Binding-site contacts:
Ligand atom C7 contacts residue GLU166 of chain 2.A at 3.4 Å.
Ligand atom C19 contacts residue GLU166 of chain 2.A at 3.6 Å.
Ligand atom S2 contacts residue MET49 of chain 2.A at 3.4 Å (h-bond).
Ligand atom O3 contacts residue MET165 of chain 2.A at 3.3 Å.
Ligand atom O1 contacts residue HIS172 of chain 2.A at 3.5 Å.
Ligand atom F2 contacts residue MET165 of chain 2.A at 3.3 Å.
Ligand atom O1 contacts residue PHE140 of chain 2.A at 3.4 Å.
Ligand atom O4 contacts residue GLN189 of chain 2.A at 3.4 Å.
Ligand atom C8 contacts residue HIS164 of chain 2.A at 3.6 Å.
Ligand atom C2 contacts residue CYS145 of chain 2.A at 1.7 Å (hydrophobic).
Ligand atom F2 contacts residue LEU167 of chain 2.A at 3.1 Å.
Ligand atom C3 contacts residue CYS145 of chain 2.A at 3.2 Å (hydrophobic).
Ligand atom C19 contacts residue MET165 of chain 2.A at 3.5 Å (hydrophobic).
Ligand atom C22 contacts residue TYR54 of chain 2.A at 3.5 Å (hydrophobic).
Ligand atom F1 contacts residue GLU166 of chain 2.A at 3.1 Å.
Ligand atom N1 contacts residue CYS145 of chain 2.A at 3.0 Å (h-bond).
Ligand atom F3 contacts residue GLN192 of chain 2.A at 3.2 Å.
Ligand atom S1 contacts residue MET165 of chain 2.A at 3.5 Å (h-bond).
Ligand atom C22 contacts residue ASP187 of chain 2.A at 3.5 Å.
Ligand atom N3 contacts residue GLY143 of chain 2.A at 3.5 Å (h-bond).
Ligand atom N2 contacts residue PHE140 of chain 2.A at 3.3 Å (h-bond).
Ligand atom C20 contacts residue GLU166 of chain 2.A at 3.5 Å.
Ligand atom O1 contacts residue GLU166 of chain 2.A at 3.3 Å.
Ligand atom C18 contacts residue GLU166 of chain 2.A at 3.3 Å.
Ligand atom N2 contacts residue GLU166 of chain 2.A at 3.1 Å (salt-bridge).
Ligand atom N3 contacts residue SER144 of chain 2.A at 3.6 Å.
Ligand atom O1 contacts residue HIS163 of chain 2.A at 2.7 Å (h-bond).
Ligand atom F2 contacts residue GLU166 of chain 2.A at 3.1 Å.
Ligand atom N5 contacts residue GLU166 of chain 2.A at 2.9 Å (salt-bridge).
Ligand atom N3 contacts residue CYS145 of chain 2.A at 2.7 Å (h-bond).
Ligand atom C3 contacts residue HIS163 of chain 2.A at 3.6 Å.
Ligand atom C10 contacts residue GLN189 of chain 2.A at 3.6 Å.
Ligand atom N3 contacts residue LEU27 of chain 2.A at 3.3 Å.
Ligand atom C22 contacts residue HIS41 of chain 2.A at 3.6 Å.
Ligand atom F3 contacts residue THR190 of chain 2.A at 3.0 Å.
Ligand atom C5 contacts residue ASN142 of chain 2.A at 3.3 Å.
Ligand atom N1 contacts residue HIS164 of chain 2.A at 2.9 Å (h-bond).
Ligand atom O3 contacts residue GLU166 of chain 2.A at 2.8 Å (salt-bridge).
Ligand atom C1 contacts residue CYS145 of chain 2.A at 2.7 Å (hydrophobic).
Ligand atom C9 contacts residue HIS164 of chain 2.A at 3.4 Å.

Sequence of chain 1.A:
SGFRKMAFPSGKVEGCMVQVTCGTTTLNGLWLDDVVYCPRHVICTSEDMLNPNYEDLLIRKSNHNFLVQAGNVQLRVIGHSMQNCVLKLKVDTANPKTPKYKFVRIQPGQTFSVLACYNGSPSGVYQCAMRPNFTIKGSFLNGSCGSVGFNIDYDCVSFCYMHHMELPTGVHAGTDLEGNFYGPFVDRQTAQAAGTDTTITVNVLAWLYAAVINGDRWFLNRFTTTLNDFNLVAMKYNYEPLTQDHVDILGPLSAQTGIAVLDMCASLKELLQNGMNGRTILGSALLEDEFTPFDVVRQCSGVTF

Sequence of chain 2.A:
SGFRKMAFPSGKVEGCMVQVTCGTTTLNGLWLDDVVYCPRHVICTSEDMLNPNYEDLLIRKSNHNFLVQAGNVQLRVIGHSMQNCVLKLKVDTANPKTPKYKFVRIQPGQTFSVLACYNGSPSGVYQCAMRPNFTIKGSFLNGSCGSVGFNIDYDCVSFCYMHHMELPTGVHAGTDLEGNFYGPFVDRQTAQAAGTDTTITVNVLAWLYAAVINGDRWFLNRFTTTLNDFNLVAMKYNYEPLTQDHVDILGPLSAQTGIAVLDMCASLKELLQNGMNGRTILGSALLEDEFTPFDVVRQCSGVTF

The protein below binds the small molecule below.
Small molecule (SMILES): CC(C)(C)[C@H](NC(=O)C(F)(F)F)C(=O)N1CC2(C[C@H]1C(=O)N[C@H](C#N)C[C@@H]1CCNC1=O)SCCS2